Sequence of chain 1.A:
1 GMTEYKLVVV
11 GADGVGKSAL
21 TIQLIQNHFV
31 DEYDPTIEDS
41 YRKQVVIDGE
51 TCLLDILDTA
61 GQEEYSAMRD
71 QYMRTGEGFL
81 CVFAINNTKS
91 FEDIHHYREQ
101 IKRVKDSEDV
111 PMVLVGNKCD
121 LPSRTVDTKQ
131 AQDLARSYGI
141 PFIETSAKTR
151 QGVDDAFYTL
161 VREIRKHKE

Binding-site contacts:
Ligand atom C3 contacts residue GLN71 of chain 1.A at 3.8 Å.
Ligand atom C21 contacts residue LEU57 of chain 1.A at 3.6 Å (hydrophobic).
Ligand atom C16 contacts residue LYS6 of chain 1.A at 3.8 Å.
Ligand atom C19 contacts residue GLY76 of chain 1.A at 3.6 Å.
Ligand atom C16 contacts residue ASP55 of chain 1.A at 3.9 Å.
Ligand atom C20 contacts residue LYS6 of chain 1.A at 3.8 Å.
Ligand atom C12 contacts residue ASP55 of chain 1.A at 3.5 Å.
Ligand atom C21 contacts residue LYS6 of chain 1.A at 3.7 Å.
Ligand atom C8 contacts residue THR75 of chain 1.A at 3.7 Å.
Ligand atom C18 contacts residue LEU57 of chain 1.A at 3.9 Å (hydrophobic).
Ligand atom C5 contacts residue TYR72 of chain 1.A at 3.8 Å (hydrophobic).
Ligand atom O1 contacts residue GLU38 of chain 1.A at 2.6 Å (salt-bridge).
Ligand atom C5 contacts residue GLU38 of chain 1.A at 3.4 Å.
Ligand atom N13 contacts residue ASP55 of chain 1.A at 2.8 Å (salt-bridge).
Ligand atom C28 contacts residue SER40 of chain 1.A at 3.8 Å.
Ligand atom C21 contacts residue LEU7 of chain 1.A at 3.7 Å (hydrophobic).
Ligand atom C21 contacts residue ASP55 of chain 1.A at 3.7 Å.
Ligand atom C20 contacts residue LEU57 of chain 1.A at 3.9 Å (hydrophobic).
Ligand atom C3 contacts residue THR75 of chain 1.A at 3.8 Å.
Ligand atom C6 contacts residue GLU38 of chain 1.A at 3.4 Å.
Ligand atom C20 contacts residue VAL8 of chain 1.A at 3.4 Å (hydrophobic).
Ligand atom C37 contacts residue SER40 of chain 1.A at 3.6 Å.
Ligand atom C19 contacts residue LEU57 of chain 1.A at 3.9 Å (hydrophobic).
Ligand atom C34 contacts residue SER40 of chain 1.A at 3.7 Å.
Ligand atom C19 contacts residue VAL8 of chain 1.A at 3.9 Å (hydrophobic).
Ligand atom N22 contacts residue ASP55 of chain 1.A at 2.8 Å (salt-bridge).
Ligand atom C20 contacts residue GLY76 of chain 1.A at 3.7 Å.
Ligand atom C19 contacts residue TYR72 of chain 1.A at 3.7 Å (hydrophobic).
Ligand atom N38 contacts residue SER40 of chain 1.A at 2.7 Å (h-bond).
Ligand atom C4 contacts residue GLN71 of chain 1.A at 3.7 Å.
Ligand atom C14 contacts residue ASP55 of chain 1.A at 3.5 Å.
Ligand atom O2 contacts residue THR75 of chain 1.A at 3.5 Å.
Ligand atom O1 contacts residue TYR72 of chain 1.A at 3.5 Å.
Ligand atom C18 contacts residue THR75 of chain 1.A at 3.6 Å.
Ligand atom C20 contacts residue LEU7 of chain 1.A at 3.9 Å (hydrophobic).
Ligand atom C17 contacts residue LYS6 of chain 1.A at 3.8 Å.
Ligand atom C29 contacts residue ASP55 of chain 1.A at 3.2 Å.
Ligand atom C12 contacts residue SER40 of chain 1.A at 3.8 Å.
Ligand atom C4 contacts residue TYR72 of chain 1.A at 3.9 Å (hydrophobic).
Ligand atom C16 contacts residue LEU57 of chain 1.A at 3.9 Å (hydrophobic).

This small molecule binds to this protein.
Small molecule (SMILES): Cn1cnc(Cn2ccc3ccc(CNCc4[nH]c5ccccc5c4[C@H]4NC(=O)c5ccc(O)cc54)cc32)c1